This small molecule binds to this protein.
Small molecule (SMILES): CC(=O)N[C@@H]1[C@@H](O)[C@H](O)[C@@H](CO)O[C@H]1O

Binding-site contacts:
Ligand atom C2 contacts residue ASN340 of chain 1.B at 2.5 Å.
Ligand atom N2 contacts residue ALA341 of chain 1.B at 4.5 Å.
Ligand atom C7 contacts residue ASN340 of chain 1.B at 3.6 Å.
Ligand atom C5 contacts residue ASN340 of chain 1.B at 3.6 Å.
Ligand atom C3 contacts residue ASN340 of chain 1.B at 3.8 Å.
Ligand atom O5 contacts residue ASN340 of chain 1.B at 2.4 Å (h-bond).
Ligand atom C4 contacts residue ASN340 of chain 1.B at 4.2 Å.
Ligand atom C8 contacts residue LEU438 of chain 1.B at 4.0 Å (hydrophobic).
Ligand atom C7 contacts residue ALA341 of chain 1.B at 4.4 Å (hydrophobic).
Ligand atom O5 contacts residue HIS336 of chain 1.B at 4.2 Å.
Ligand atom C1 contacts residue ASN340 of chain 1.B at 1.4 Å.
Ligand atom C8 contacts residue ALA341 of chain 1.B at 3.3 Å (hydrophobic).
Ligand atom N2 contacts residue ASN340 of chain 1.B at 2.9 Å (h-bond).
Ligand atom O7 contacts residue ASN340 of chain 1.B at 3.9 Å.

Sequence of chain 1.B:
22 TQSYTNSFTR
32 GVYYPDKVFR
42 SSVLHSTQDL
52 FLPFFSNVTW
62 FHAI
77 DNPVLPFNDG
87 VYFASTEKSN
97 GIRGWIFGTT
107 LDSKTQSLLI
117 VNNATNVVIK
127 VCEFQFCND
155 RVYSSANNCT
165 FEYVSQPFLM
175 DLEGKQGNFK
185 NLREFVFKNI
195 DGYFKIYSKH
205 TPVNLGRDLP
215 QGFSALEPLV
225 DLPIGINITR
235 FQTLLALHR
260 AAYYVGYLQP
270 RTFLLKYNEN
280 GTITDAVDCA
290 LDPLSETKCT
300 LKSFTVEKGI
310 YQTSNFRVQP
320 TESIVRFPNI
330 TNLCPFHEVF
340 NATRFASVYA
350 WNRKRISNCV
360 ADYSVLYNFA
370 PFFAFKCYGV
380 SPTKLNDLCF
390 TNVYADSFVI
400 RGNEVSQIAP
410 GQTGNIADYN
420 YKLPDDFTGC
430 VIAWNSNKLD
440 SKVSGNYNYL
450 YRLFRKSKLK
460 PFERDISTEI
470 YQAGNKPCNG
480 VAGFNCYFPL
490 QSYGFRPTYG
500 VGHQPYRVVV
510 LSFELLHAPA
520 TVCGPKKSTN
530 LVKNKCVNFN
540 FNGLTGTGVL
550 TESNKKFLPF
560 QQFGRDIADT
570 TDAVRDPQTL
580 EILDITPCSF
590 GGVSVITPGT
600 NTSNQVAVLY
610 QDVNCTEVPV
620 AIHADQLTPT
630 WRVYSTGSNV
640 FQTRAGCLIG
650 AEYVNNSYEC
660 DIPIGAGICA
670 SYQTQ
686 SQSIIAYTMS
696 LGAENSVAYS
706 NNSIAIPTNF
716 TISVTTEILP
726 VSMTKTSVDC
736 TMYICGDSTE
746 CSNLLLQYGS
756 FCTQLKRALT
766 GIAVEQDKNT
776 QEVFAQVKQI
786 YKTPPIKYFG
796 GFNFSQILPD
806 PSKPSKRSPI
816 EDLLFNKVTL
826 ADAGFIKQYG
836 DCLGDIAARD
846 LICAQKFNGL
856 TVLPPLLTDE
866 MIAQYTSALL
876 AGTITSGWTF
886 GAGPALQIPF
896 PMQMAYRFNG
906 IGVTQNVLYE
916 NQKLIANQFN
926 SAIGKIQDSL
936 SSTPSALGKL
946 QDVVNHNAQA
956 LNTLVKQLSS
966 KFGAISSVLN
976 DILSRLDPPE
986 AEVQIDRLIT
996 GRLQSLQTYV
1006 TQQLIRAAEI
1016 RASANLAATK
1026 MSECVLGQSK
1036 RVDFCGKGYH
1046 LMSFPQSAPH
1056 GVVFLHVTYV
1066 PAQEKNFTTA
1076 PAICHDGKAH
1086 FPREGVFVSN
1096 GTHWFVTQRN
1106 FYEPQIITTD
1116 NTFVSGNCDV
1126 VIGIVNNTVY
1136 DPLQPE